A small-molecule ligand and the protein it binds are described below.
Small molecule (SMILES): CC[C@H](CO)Nc1nc(NCc2ccccc2)c2ncn(C(C)C)c2n1

Sequence of chain 1.A:
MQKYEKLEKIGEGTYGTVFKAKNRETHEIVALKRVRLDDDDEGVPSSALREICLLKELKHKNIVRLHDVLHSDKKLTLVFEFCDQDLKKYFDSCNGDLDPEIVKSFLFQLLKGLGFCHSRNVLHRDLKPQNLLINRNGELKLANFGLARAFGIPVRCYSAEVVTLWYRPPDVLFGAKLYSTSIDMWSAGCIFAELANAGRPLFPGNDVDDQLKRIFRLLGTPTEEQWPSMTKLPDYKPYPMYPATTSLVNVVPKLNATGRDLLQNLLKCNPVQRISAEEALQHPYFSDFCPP

Binding-site contacts:
Ligand atom CBA contacts residue PHE80 of chain 1.A at 3.4 Å (hydrophobic).
Ligand atom NAJ contacts residue CYS83 of chain 1.A at 2.8 Å (h-bond).
Ligand atom CAD contacts residue GLN85 of chain 1.A at 3.4 Å.
Ligand atom CAQ contacts residue ASP86 of chain 1.A at 3.7 Å.
Ligand atom CBA contacts residue ALA31 of chain 1.A at 3.7 Å (hydrophobic).
Ligand atom CAB contacts residue ILE10 of chain 1.A at 3.8 Å (hydrophobic).
Ligand atom OAP contacts residue ASP86 of chain 1.A at 3.4 Å (salt-bridge).
Ligand atom CAX contacts residue ALA31 of chain 1.A at 3.5 Å (hydrophobic).
Ligand atom CAB contacts residue CYS83 of chain 1.A at 3.7 Å (hydrophobic).
Ligand atom CAN contacts residue LEU133 of chain 1.A at 3.5 Å (hydrophobic).
Ligand atom CAY contacts residue PHE80 of chain 1.A at 3.9 Å (hydrophobic).
Ligand atom CAE contacts residue GLN85 of chain 1.A at 3.8 Å.
Ligand atom NAL contacts residue LEU133 of chain 1.A at 3.9 Å.
Ligand atom CAD contacts residue CYS83 of chain 1.A at 3.3 Å (hydrophobic).
Ligand atom NAU contacts residue VAL18 of chain 1.A at 3.8 Å.
Ligand atom CAI contacts residue VAL18 of chain 1.A at 3.6 Å (hydrophobic).
Ligand atom CAQ contacts residue GLN130 of chain 1.A at 3.6 Å.
Ligand atom CAI contacts residue GLY11 of chain 1.A at 3.6 Å.
Ligand atom OAP contacts residue GLN130 of chain 1.A at 2.8 Å (h-bond).
Ligand atom CAX contacts residue LEU133 of chain 1.A at 3.7 Å (hydrophobic).
Ligand atom NAO contacts residue CYS83 of chain 1.A at 3.2 Å (h-bond).
Ligand atom CAD contacts residue ASP84 of chain 1.A at 3.7 Å.
Ligand atom CAH contacts residue ILE10 of chain 1.A at 3.8 Å (hydrophobic).
Ligand atom OAP contacts residue LEU133 of chain 1.A at 3.6 Å.
Ligand atom NAO contacts residue LEU133 of chain 1.A at 3.7 Å.
Ligand atom CAC contacts residue ILE10 of chain 1.A at 3.7 Å (hydrophobic).
Ligand atom CAY contacts residue VAL64 of chain 1.A at 3.6 Å (hydrophobic).
Ligand atom NAL contacts residue ILE10 of chain 1.A at 3.6 Å.
Ligand atom CAI contacts residue GLU12 of chain 1.A at 3.4 Å.
Ligand atom CAG contacts residue ILE10 of chain 1.A at 3.8 Å (hydrophobic).
Ligand atom CAE contacts residue ILE10 of chain 1.A at 3.8 Å (hydrophobic).
Ligand atom CAX contacts residue GLU81 of chain 1.A at 3.3 Å.
Ligand atom CAF contacts residue ILE10 of chain 1.A at 3.8 Å (hydrophobic).
Ligand atom CAE contacts residue ASP84 of chain 1.A at 3.4 Å.
Ligand atom CAB contacts residue ASP84 of chain 1.A at 3.1 Å.
Ligand atom CAC contacts residue ASP84 of chain 1.A at 3.7 Å.
Ligand atom CAV contacts residue LEU133 of chain 1.A at 3.6 Å (hydrophobic).
Ligand atom NAW contacts residue LEU133 of chain 1.A at 3.7 Å.
Ligand atom CAM contacts residue LEU133 of chain 1.A at 3.9 Å (hydrophobic).
Ligand atom CAD contacts residue ASP86 of chain 1.A at 3.8 Å.